This protein binds this small molecule.
Small molecule (SMILES): C[C@@]1(CO)O[P](=O)(O)O[P](=O)(O)OC[C@H]1O

Binding-site contacts:
Ligand atom OB1 contacts residue ASN145 of chain 2.A at 3.5 Å (h-bond).
Ligand atom O1 contacts residue ASN346 of chain 1.A at 2.8 Å (h-bond).
Ligand atom OB1 contacts residue THR231 of chain 2.A at 3.5 Å (h-bond).
Ligand atom O2 contacts residue ASN346 of chain 1.A at 3.0 Å (h-bond).
Ligand atom OB3 contacts residue ARG56 of chain 2.A at 3.3 Å (salt-bridge).
Ligand atom OA1 contacts residue SER262 of chain 2.A at 2.6 Å (h-bond).
Ligand atom OB1 contacts residue LYS204 of chain 2.A at 3.6 Å.
Ligand atom OA2 contacts residue ARG56 of chain 2.A at 3.0 Å (salt-bridge).
Ligand atom PA contacts residue LYS204 of chain 2.A at 3.7 Å.
Ligand atom C5 contacts residue ARG56 of chain 2.A at 3.5 Å.
Ligand atom OB3 contacts residue LYS204 of chain 2.A at 3.2 Å (salt-bridge).
Ligand atom C5 contacts residue SF41 of chain 1.C at 3.6 Å.
Ligand atom OA1 contacts residue THR231 of chain 2.A at 2.7 Å (h-bond).
Ligand atom OB2 contacts residue ASN145 of chain 2.A at 2.9 Å (h-bond).
Ligand atom C2 contacts residue ASN346 of chain 1.A at 3.4 Å.
Ligand atom OA3 contacts residue ARG260 of chain 2.A at 3.2 Å (salt-bridge).
Ligand atom C1 contacts residue GLU232 of chain 2.A at 3.7 Å.
Ligand atom PA contacts residue THR231 of chain 2.A at 3.7 Å.
Ligand atom O2 contacts residue HIS89 of chain 2.A at 3.7 Å.
Ligand atom C4 contacts residue HIS89 of chain 2.A at 3.5 Å.
Ligand atom OB4 contacts residue ARG56 of chain 2.A at 3.0 Å (salt-bridge).
Ligand atom C3 contacts residue SF41 of chain 1.C at 3.8 Å.
Ligand atom PB contacts residue ARG110 of chain 2.A at 3.5 Å.
Ligand atom OB3 contacts residue ARG141 of chain 2.A at 3.0 Å (salt-bridge).
Ligand atom OB4 contacts residue ARG110 of chain 2.A at 3.1 Å (salt-bridge).
Ligand atom OB2 contacts residue ARG110 of chain 2.A at 2.9 Å (salt-bridge).
Ligand atom C5 contacts residue ASP87 of chain 2.A at 3.5 Å.
Ligand atom PA contacts residue SER262 of chain 2.A at 3.4 Å.
Ligand atom C4 contacts residue ASN346 of chain 1.A at 3.6 Å.
Ligand atom OA2 contacts residue LYS204 of chain 2.A at 2.9 Å (salt-bridge).
Ligand atom C4 contacts residue ARG110 of chain 2.A at 3.5 Å.
Ligand atom O1 contacts residue SF41 of chain 1.C at 1.9 Å.
Ligand atom OA2 contacts residue SER262 of chain 2.A at 3.4 Å (h-bond).
Ligand atom OB3 contacts residue ARG110 of chain 2.A at 3.5 Å (salt-bridge).
Ligand atom C2 contacts residue SF41 of chain 1.C at 3.1 Å.
Ligand atom C4 contacts residue ASP87 of chain 2.A at 3.7 Å.
Ligand atom C1 contacts residue SF41 of chain 1.C at 3.5 Å.
Ligand atom O2 contacts residue ARG110 of chain 2.A at 3.4 Å (salt-bridge).
Ligand atom OA2 contacts residue ARG260 of chain 2.A at 3.0 Å (salt-bridge).
Ligand atom PA contacts residue ARG260 of chain 2.A at 3.6 Å.

Sequence of chain 2.A:
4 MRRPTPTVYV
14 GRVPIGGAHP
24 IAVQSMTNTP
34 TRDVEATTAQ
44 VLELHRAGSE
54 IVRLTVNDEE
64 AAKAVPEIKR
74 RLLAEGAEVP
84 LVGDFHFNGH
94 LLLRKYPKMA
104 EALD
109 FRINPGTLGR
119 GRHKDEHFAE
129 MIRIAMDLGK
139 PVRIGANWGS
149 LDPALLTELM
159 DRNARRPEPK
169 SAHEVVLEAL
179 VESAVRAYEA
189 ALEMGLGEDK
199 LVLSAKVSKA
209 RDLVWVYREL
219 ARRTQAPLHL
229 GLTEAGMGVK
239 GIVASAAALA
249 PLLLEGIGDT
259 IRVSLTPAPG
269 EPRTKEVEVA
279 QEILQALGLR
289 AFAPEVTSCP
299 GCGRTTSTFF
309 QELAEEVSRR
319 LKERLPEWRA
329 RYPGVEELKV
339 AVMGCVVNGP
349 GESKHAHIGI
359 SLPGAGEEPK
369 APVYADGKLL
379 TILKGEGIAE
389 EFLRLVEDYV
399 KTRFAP

Sequence of chain 1.A:
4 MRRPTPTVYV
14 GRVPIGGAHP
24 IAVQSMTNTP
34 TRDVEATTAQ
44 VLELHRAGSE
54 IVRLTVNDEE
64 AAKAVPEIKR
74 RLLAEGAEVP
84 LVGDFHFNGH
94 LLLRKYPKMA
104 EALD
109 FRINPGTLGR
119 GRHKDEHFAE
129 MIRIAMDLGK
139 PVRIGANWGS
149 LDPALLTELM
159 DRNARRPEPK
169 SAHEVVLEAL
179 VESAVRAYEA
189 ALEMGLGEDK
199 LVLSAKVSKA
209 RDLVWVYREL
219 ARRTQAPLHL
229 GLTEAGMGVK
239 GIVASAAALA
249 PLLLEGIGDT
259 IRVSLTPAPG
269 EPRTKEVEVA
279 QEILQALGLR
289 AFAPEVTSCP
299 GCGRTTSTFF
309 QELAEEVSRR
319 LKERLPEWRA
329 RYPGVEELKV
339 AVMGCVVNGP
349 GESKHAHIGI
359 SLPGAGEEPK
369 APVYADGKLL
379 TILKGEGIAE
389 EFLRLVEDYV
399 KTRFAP